Sequence of chain 1.A:
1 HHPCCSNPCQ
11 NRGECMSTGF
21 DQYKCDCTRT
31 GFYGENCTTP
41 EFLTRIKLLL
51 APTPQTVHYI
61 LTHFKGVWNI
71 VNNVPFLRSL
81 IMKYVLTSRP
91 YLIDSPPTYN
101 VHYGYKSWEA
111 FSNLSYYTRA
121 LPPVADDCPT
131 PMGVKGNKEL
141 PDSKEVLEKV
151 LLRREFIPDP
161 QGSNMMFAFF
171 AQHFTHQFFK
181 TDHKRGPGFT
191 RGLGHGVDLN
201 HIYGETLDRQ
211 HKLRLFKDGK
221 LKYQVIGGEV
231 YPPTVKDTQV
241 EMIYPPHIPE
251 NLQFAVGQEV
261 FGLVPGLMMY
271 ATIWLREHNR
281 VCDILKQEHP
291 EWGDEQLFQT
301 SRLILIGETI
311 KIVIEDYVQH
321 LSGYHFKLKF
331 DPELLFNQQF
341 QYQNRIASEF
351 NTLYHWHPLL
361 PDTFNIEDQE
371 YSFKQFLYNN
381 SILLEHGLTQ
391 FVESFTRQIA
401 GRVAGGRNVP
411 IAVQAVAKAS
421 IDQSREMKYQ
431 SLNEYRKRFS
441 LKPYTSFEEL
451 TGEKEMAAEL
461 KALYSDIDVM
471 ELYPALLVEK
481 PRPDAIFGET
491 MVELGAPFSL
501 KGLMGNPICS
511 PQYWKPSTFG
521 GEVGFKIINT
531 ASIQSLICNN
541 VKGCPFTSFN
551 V

This protein binds this small molecule.
Small molecule (SMILES): CC(=O)N[C@@H]1[C@@H](O)[C@H](O)[C@@H](CO)O[C@H]1O

Binding-site contacts:
Ligand atom O5 contacts residue GLN375 of chain 1.A at 4.4 Å.
Ligand atom C1 contacts residue ASN379 of chain 1.A at 1.4 Å.
Ligand atom C5 contacts residue ILE382 of chain 1.A at 4.4 Å (hydrophobic).
Ligand atom N2 contacts residue GLN375 of chain 1.A at 4.5 Å.
Ligand atom O7 contacts residue GLN375 of chain 1.A at 3.5 Å.
Ligand atom C1 contacts residue ILE382 of chain 1.A at 4.3 Å (hydrophobic).
Ligand atom O6 contacts residue GLU385 of chain 1.A at 4.1 Å.
Ligand atom O5 contacts residue ASN379 of chain 1.A at 2.4 Å (h-bond).
Ligand atom O6 contacts residue SER381 of chain 1.A at 3.9 Å.
Ligand atom C3 contacts residue ASN379 of chain 1.A at 3.8 Å.
Ligand atom C2 contacts residue ASN379 of chain 1.A at 2.5 Å.
Ligand atom C5 contacts residue ASN379 of chain 1.A at 3.7 Å.
Ligand atom O7 contacts residue ASN379 of chain 1.A at 4.1 Å.
Ligand atom O5 contacts residue ILE382 of chain 1.A at 3.4 Å.
Ligand atom C1 contacts residue GLN375 of chain 1.A at 4.0 Å.
Ligand atom C7 contacts residue GLN375 of chain 1.A at 4.4 Å.
Ligand atom N2 contacts residue ASN379 of chain 1.A at 2.9 Å (h-bond).
Ligand atom C2 contacts residue GLN375 of chain 1.A at 4.2 Å.
Ligand atom C4 contacts residue ASN379 of chain 1.A at 4.2 Å.
Ligand atom C6 contacts residue ILE382 of chain 1.A at 4.1 Å (hydrophobic).
Ligand atom O6 contacts residue TYR371 of chain 1.A at 4.5 Å.
Ligand atom O7 contacts residue LYS374 of chain 1.A at 4.4 Å.
Ligand atom O6 contacts residue ILE382 of chain 1.A at 3.7 Å.
Ligand atom C7 contacts residue ASN379 of chain 1.A at 3.7 Å.
Ligand atom C6 contacts residue TYR371 of chain 1.A at 4.3 Å (hydrophobic).